Sequence of chain 1.D:
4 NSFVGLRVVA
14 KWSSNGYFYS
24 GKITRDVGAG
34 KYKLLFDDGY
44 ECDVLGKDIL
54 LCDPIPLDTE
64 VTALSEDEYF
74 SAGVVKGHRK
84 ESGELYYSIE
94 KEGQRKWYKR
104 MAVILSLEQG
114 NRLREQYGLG

The small molecule below binds the protein below.
Small molecule (SMILES): CC(C)(C)NCCCNC(=O)c1cccc(I)c1

Binding-site contacts:
Ligand atom N2 contacts residue ASP41 of chain 1.D at 3.0 Å (salt-bridge).
Ligand atom C1 contacts residue MET104 of chain 1.D at 3.6 Å (hydrophobic).
Ligand atom C13 contacts residue TRP15 of chain 1.C at 3.4 Å (hydrophobic).
Ligand atom C8 contacts residue ASP41 of chain 1.D at 3.9 Å.
Ligand atom C12 contacts residue TYR22 of chain 1.C at 3.8 Å (hydrophobic).
Ligand atom C11 contacts residue ASP41 of chain 1.C at 3.9 Å.
Ligand atom C4 contacts residue ASP41 of chain 1.C at 3.4 Å.
Ligand atom C10 contacts residue TRP15 of chain 1.D at 3.9 Å (hydrophobic).
Ligand atom C11 contacts residue ASP41 of chain 1.D at 3.5 Å.
Ligand atom C9 contacts residue ASP41 of chain 1.C at 3.7 Å.
Ligand atom C13 contacts residue PHE39 of chain 1.C at 4.0 Å (hydrophobic).
Ligand atom C14 contacts residue ASP41 of chain 1.D at 3.4 Å.
Ligand atom N1 contacts residue ASP41 of chain 1.D at 3.2 Å.
Ligand atom C14 contacts residue TRP15 of chain 1.C at 3.6 Å (hydrophobic).
Ligand atom C9 contacts residue ASP41 of chain 1.D at 3.7 Å.
Ligand atom N1 contacts residue PHE39 of chain 1.D at 4.0 Å.
Ligand atom C9 contacts residue TRP15 of chain 1.D at 3.8 Å (hydrophobic).
Ligand atom N2 contacts residue ASP41 of chain 1.C at 3.1 Å (salt-bridge).
Ligand atom C5 contacts residue ASP41 of chain 1.C at 3.6 Å.
Ligand atom I1 contacts residue TYR22 of chain 1.C at 4.1 Å.
Ligand atom C10 contacts residue ASP41 of chain 1.C at 3.3 Å.
Ligand atom C8 contacts residue TYR22 of chain 1.D at 4.0 Å (hydrophobic).
Ligand atom C7 contacts residue ASP41 of chain 1.D at 3.8 Å.
Ligand atom C5 contacts residue ASP41 of chain 1.D at 3.7 Å.
Ligand atom C12 contacts residue ASP41 of chain 1.D at 3.7 Å.
Ligand atom C12 contacts residue PHE39 of chain 1.C at 3.9 Å (hydrophobic).
Ligand atom C2 contacts residue MET104 of chain 1.C at 3.4 Å (hydrophobic).
Ligand atom C2 contacts residue MET104 of chain 1.D at 4.0 Å (hydrophobic).
Ligand atom C6 contacts residue ASP41 of chain 1.C at 4.0 Å.
Ligand atom C8 contacts residue ASP41 of chain 1.C at 3.2 Å.
Ligand atom O1 contacts residue ASP41 of chain 1.D at 4.0 Å.
Ligand atom C6 contacts residue ASP41 of chain 1.D at 3.9 Å.
Ligand atom C3 contacts residue MET104 of chain 1.C at 3.2 Å (hydrophobic).
Ligand atom C13 contacts residue ASP41 of chain 1.C at 3.9 Å.
Ligand atom C13 contacts residue TYR43 of chain 1.C at 3.4 Å (hydrophobic).
Ligand atom C10 contacts residue ASP41 of chain 1.D at 3.8 Å.
Ligand atom O1 contacts residue MET104 of chain 1.D at 4.1 Å.
Ligand atom C1 contacts residue ASP41 of chain 1.C at 4.0 Å.
Ligand atom C2 contacts residue ASP41 of chain 1.C at 3.8 Å.
Ligand atom C3 contacts residue ASP41 of chain 1.C at 3.5 Å.

Sequence of chain 1.C:
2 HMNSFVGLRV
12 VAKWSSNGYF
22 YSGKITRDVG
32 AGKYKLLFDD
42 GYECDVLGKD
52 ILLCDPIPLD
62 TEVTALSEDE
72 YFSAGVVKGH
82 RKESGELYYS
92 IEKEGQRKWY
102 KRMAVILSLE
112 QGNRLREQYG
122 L